This protein binds this small molecule.
Small molecule (SMILES): CC(=O)N[C@@H]1[C@@H](O)[C@H](O)[C@@H](CO)O[C@H]1O

Binding-site contacts:
Ligand atom O5 contacts residue LEU139 of chain 1.A at 4.2 Å.
Ligand atom O4 contacts residue ASN199 of chain 1.A at 3.1 Å (h-bond).
Ligand atom N2 contacts residue MET324 of chain 1.A at 4.2 Å.
Ligand atom C5 contacts residue ASN325 of chain 1.A at 3.7 Å.
Ligand atom C8 contacts residue MET324 of chain 1.A at 3.8 Å (hydrophobic).
Ligand atom C4 contacts residue ASN199 of chain 1.A at 3.9 Å.
Ligand atom N2 contacts residue ASN325 of chain 1.A at 2.9 Å (h-bond).
Ligand atom C3 contacts residue ASN325 of chain 1.A at 3.8 Å.
Ligand atom C4 contacts residue ASN325 of chain 1.A at 4.2 Å.
Ligand atom O6 contacts residue ALA195 of chain 1.A at 3.9 Å.
Ligand atom C6 contacts residue ASN199 of chain 1.A at 3.0 Å.
Ligand atom O5 contacts residue ASN325 of chain 1.A at 2.4 Å (h-bond).
Ligand atom O6 contacts residue LEU139 of chain 1.A at 4.0 Å.
Ligand atom O6 contacts residue ASN199 of chain 1.A at 2.6 Å (h-bond).
Ligand atom C7 contacts residue ASN325 of chain 1.A at 4.1 Å.
Ligand atom C5 contacts residue ASN199 of chain 1.A at 3.2 Å.
Ligand atom C2 contacts residue ASN325 of chain 1.A at 2.5 Å.
Ligand atom O5 contacts residue ASN199 of chain 1.A at 4.4 Å.
Ligand atom C6 contacts residue LEU139 of chain 1.A at 3.8 Å (hydrophobic).
Ligand atom C1 contacts residue ASN325 of chain 1.A at 1.4 Å.
Ligand atom C1 contacts residue LEU140 of chain 1.A at 4.2 Å (hydrophobic).
Ligand atom O5 contacts residue LEU140 of chain 1.A at 3.7 Å.

Sequence of chain 1.A:
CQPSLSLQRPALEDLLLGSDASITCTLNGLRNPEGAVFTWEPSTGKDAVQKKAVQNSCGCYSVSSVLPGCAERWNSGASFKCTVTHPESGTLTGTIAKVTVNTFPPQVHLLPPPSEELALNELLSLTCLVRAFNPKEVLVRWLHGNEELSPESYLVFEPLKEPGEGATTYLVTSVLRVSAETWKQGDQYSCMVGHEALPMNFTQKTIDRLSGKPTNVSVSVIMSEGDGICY